The protein below binds the small molecule below.
Small molecule (SMILES): N[C@@H](Cc1c[nH]c[nH+]1)C(=O)O

Binding-site contacts:
Ligand atom N contacts residue HIS137 of chain 3.D at 3.4 Å (h-bond).
Ligand atom CD2 contacts residue ALA130 of chain 3.D at 3.4 Å (hydrophobic).
Ligand atom O contacts residue HIS76 of chain 1.D at 3.4 Å (h-bond).
Ligand atom N contacts residue TYR68 of chain 1.D at 3.1 Å (h-bond).
Ligand atom OXT contacts residue ILE128 of chain 3.D at 3.3 Å.
Ligand atom NE2 contacts residue TYR75 of chain 1.D at 3.4 Å.
Ligand atom CE1 contacts residue ALA130 of chain 3.D at 3.2 Å (hydrophobic).
Ligand atom CG contacts residue ALA130 of chain 3.D at 3.6 Å (hydrophobic).
Ligand atom C contacts residue MG1 of chain 3.G at 3.2 Å.
Ligand atom CA contacts residue HIS76 of chain 1.D at 3.8 Å.
Ligand atom CE1 contacts residue TYR68 of chain 1.D at 3.5 Å (hydrophobic).
Ligand atom OXT contacts residue ARG97 of chain 3.D at 2.6 Å (salt-bridge).
Ligand atom OXT contacts residue ARG87 of chain 3.D at 2.9 Å (salt-bridge).
Ligand atom O contacts residue ARG87 of chain 3.D at 2.8 Å (salt-bridge).
Ligand atom O contacts residue HIS137 of chain 3.D at 3.2 Å (h-bond).
Ligand atom CB contacts residue TYR68 of chain 1.D at 4.0 Å (hydrophobic).
Ligand atom C contacts residue HIS137 of chain 3.D at 3.9 Å.
Ligand atom CA contacts residue TYR75 of chain 1.D at 3.6 Å (hydrophobic).
Ligand atom C contacts residue ARG97 of chain 3.D at 3.6 Å.
Ligand atom ND1 contacts residue GLY129 of chain 3.D at 3.4 Å.
Ligand atom CG contacts residue GLY129 of chain 3.D at 3.3 Å.
Ligand atom O contacts residue MG1 of chain 3.G at 2.4 Å.
Ligand atom CD2 contacts residue LEU96 of chain 3.D at 4.0 Å (hydrophobic).
Ligand atom NE2 contacts residue ALA130 of chain 3.D at 3.2 Å (h-bond).
Ligand atom N contacts residue HIS76 of chain 1.D at 3.3 Å (h-bond).
Ligand atom ND1 contacts residue TYR68 of chain 1.D at 2.6 Å (h-bond).
Ligand atom N contacts residue HIS72 of chain 1.D at 3.4 Å.
Ligand atom C contacts residue ARG87 of chain 3.D at 3.4 Å.
Ligand atom CG contacts residue TYR75 of chain 1.D at 4.0 Å (hydrophobic).
Ligand atom CA contacts residue MG1 of chain 3.G at 3.3 Å.
Ligand atom C contacts residue HIS76 of chain 1.D at 4.0 Å.
Ligand atom CB contacts residue GLY129 of chain 3.D at 3.5 Å.
Ligand atom CD2 contacts residue ARG97 of chain 3.D at 3.7 Å.
Ligand atom N contacts residue MG1 of chain 3.G at 2.4 Å.
Ligand atom CD2 contacts residue GLY129 of chain 3.D at 3.5 Å.
Ligand atom CD2 contacts residue TYR75 of chain 1.D at 3.4 Å (hydrophobic).
Ligand atom NE2 contacts residue GLY129 of chain 3.D at 3.7 Å.
Ligand atom CE1 contacts residue GLY129 of chain 3.D at 3.8 Å.
Ligand atom ND1 contacts residue ALA130 of chain 3.D at 3.4 Å (h-bond).
Ligand atom CG contacts residue TYR68 of chain 1.D at 3.7 Å (hydrophobic).

Sequence of chain 1.D:
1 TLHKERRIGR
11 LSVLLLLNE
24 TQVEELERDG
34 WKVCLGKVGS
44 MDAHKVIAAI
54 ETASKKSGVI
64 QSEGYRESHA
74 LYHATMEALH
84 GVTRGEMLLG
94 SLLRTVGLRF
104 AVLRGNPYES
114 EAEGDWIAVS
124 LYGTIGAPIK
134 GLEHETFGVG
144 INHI

Sequence of chain 3.D:
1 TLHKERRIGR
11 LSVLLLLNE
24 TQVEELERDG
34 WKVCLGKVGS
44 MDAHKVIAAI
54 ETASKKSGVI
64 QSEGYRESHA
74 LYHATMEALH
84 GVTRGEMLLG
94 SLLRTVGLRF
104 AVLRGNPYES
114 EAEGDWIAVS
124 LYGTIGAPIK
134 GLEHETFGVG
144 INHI